Sequence of chain 1.B:
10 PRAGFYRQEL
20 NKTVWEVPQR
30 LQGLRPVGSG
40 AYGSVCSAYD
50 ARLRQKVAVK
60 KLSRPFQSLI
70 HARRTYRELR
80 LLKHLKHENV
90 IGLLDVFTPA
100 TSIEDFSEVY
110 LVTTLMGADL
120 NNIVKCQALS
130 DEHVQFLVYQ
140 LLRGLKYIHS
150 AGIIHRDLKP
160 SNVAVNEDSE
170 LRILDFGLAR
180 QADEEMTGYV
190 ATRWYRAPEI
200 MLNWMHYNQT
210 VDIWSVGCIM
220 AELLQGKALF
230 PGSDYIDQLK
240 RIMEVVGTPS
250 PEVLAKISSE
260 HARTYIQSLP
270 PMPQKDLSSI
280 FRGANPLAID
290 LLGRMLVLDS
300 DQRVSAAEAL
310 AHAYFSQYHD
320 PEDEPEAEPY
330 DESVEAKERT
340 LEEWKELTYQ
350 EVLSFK

This small molecule binds to this protein.
Small molecule (SMILES): CC(C)N1CCC(c2cc(-c3ccc(F)cc3Cl)c3c(c2)N(c2c(Cl)cccc2Cl)C(=O)NC3)CC1

Binding-site contacts:
Ligand atom C22 contacts residue LEU173 of chain 1.B at 3.8 Å (hydrophobic).
Ligand atom O15 contacts residue MET115 of chain 1.B at 2.7 Å (h-bond).
Ligand atom C24 contacts residue THR112 of chain 1.B at 3.7 Å.
Ligand atom C12 contacts residue THR113 of chain 1.B at 3.8 Å.
Ligand atom C24 contacts residue LYS59 of chain 1.B at 3.5 Å.
Ligand atom CL26 contacts residue VAL44 of chain 1.B at 3.4 Å.
Ligand atom C36 contacts residue TYR41 of chain 1.B at 3.7 Å (hydrophobic).
Ligand atom CL7 contacts residue ALA163 of chain 1.B at 3.6 Å.
Ligand atom C25 contacts residue THR112 of chain 1.B at 3.8 Å.
Ligand atom C28 contacts residue TYR41 of chain 1.B at 3.3 Å (hydrophobic).
Ligand atom C1 contacts residue VAL36 of chain 1.B at 3.3 Å (hydrophobic).
Ligand atom C5 contacts residue GLY116 of chain 1.B at 3.5 Å.
Ligand atom C6 contacts residue VAL36 of chain 1.B at 3.7 Å (hydrophobic).
Ligand atom CL8 contacts residue VAL36 of chain 1.B at 3.7 Å.
Ligand atom CL8 contacts residue LEU114 of chain 1.B at 3.5 Å.
Ligand atom CL7 contacts residue LEU173 of chain 1.B at 3.7 Å.
Ligand atom O15 contacts residue THR113 of chain 1.B at 3.8 Å.
Ligand atom C25 contacts residue LYS59 of chain 1.B at 3.7 Å.
Ligand atom O15 contacts residue GLY116 of chain 1.B at 3.0 Å (h-bond).
Ligand atom CL26 contacts residue LYS59 of chain 1.B at 3.5 Å.
Ligand atom C6 contacts residue GLY116 of chain 1.B at 3.4 Å.
Ligand atom N11 contacts residue THR113 of chain 1.B at 3.1 Å (h-bond).
Ligand atom C12 contacts residue THR112 of chain 1.B at 3.4 Å.
Ligand atom C12 contacts residue ALA57 of chain 1.B at 3.4 Å (hydrophobic).
Ligand atom CL26 contacts residue VAL58 of chain 1.B at 3.6 Å.
Ligand atom C33 contacts residue VAL44 of chain 1.B at 3.8 Å (hydrophobic).
Ligand atom CL8 contacts residue ALA57 of chain 1.B at 3.6 Å.
Ligand atom F27 contacts residue LEU81 of chain 1.B at 3.8 Å.
Ligand atom O15 contacts residue LEU114 of chain 1.B at 3.5 Å.
Ligand atom C30 contacts residue SER160 of chain 1.B at 3.3 Å.
Ligand atom C29 contacts residue SER160 of chain 1.B at 3.5 Å.
Ligand atom C5 contacts residue ALA117 of chain 1.B at 3.5 Å (hydrophobic).
Ligand atom N11 contacts residue ALA57 of chain 1.B at 3.7 Å.
Ligand atom C29 contacts residue LEU173 of chain 1.B at 3.6 Å (hydrophobic).
Ligand atom C10 contacts residue MET115 of chain 1.B at 3.7 Å (hydrophobic).
Ligand atom C30 contacts residue TYR41 of chain 1.B at 3.2 Å (hydrophobic).
Ligand atom F27 contacts residue LEU110 of chain 1.B at 3.4 Å.
Ligand atom C29 contacts residue TYR41 of chain 1.B at 3.6 Å (hydrophobic).
Ligand atom CL7 contacts residue ALA117 of chain 1.B at 3.4 Å.
Ligand atom CL26 contacts residue ALA57 of chain 1.B at 3.6 Å.